Sequence of chain 2.A:
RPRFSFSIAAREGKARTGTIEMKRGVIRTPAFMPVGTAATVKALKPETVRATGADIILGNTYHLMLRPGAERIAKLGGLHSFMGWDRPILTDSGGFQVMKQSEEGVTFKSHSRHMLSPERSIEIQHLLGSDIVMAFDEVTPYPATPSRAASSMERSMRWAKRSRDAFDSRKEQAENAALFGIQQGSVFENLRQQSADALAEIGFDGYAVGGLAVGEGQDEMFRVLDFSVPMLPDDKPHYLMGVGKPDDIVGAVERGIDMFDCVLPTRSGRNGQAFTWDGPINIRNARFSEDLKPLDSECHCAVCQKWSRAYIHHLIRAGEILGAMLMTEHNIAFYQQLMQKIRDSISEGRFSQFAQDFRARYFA

The small molecule below binds the protein below.
Small molecule (SMILES): NCc1c[nH]c2nc(N)[nH]c(=O)c12

Binding-site contacts:
Ligand atom N2 contacts residue GLY105 of chain 2.A at 3.8 Å.
Ligand atom N1 contacts residue MET260 of chain 2.A at 4.0 Å.
Ligand atom C7 contacts residue MET260 of chain 2.A at 3.7 Å (hydrophobic).
Ligand atom C6 contacts residue VAL158 of chain 2.A at 3.6 Å (hydrophobic).
Ligand atom O6 contacts residue VAL158 of chain 2.A at 3.5 Å.
Ligand atom C2 contacts residue MET260 of chain 2.A at 3.9 Å (hydrophobic).
Ligand atom O6 contacts residue GLY230 of chain 2.A at 2.8 Å (h-bond).
Ligand atom C2 contacts residue ASP156 of chain 2.A at 3.6 Å.
Ligand atom O6 contacts residue GLY229 of chain 2.A at 3.4 Å.
Ligand atom N1 contacts residue ILE201 of chain 2.A at 4.1 Å.
Ligand atom C10 contacts residue MET260 of chain 2.A at 3.6 Å (hydrophobic).
Ligand atom N1 contacts residue GLN203 of chain 2.A at 4.1 Å.
Ligand atom C6 contacts residue GLN203 of chain 2.A at 4.0 Å.
Ligand atom O6 contacts residue ASP156 of chain 2.A at 3.7 Å.
Ligand atom C4 contacts residue MET260 of chain 2.A at 3.5 Å (hydrophobic).
Ligand atom N11 contacts residue MET260 of chain 2.A at 2.9 Å (h-bond).
Ligand atom C7 contacts residue PHE106 of chain 2.A at 3.8 Å (hydrophobic).
Ligand atom C2 contacts residue PHE106 of chain 2.A at 3.9 Å (hydrophobic).
Ligand atom N2 contacts residue ILE201 of chain 2.A at 3.5 Å.
Ligand atom N11 contacts residue LEU231 of chain 2.A at 2.8 Å (h-bond).
Ligand atom N3 contacts residue MET260 of chain 2.A at 3.3 Å.
Ligand atom C4 contacts residue PHE106 of chain 2.A at 3.3 Å (hydrophobic).
Ligand atom C2 contacts residue ILE201 of chain 2.A at 4.0 Å (hydrophobic).
Ligand atom N1 contacts residue VAL158 of chain 2.A at 3.5 Å.
Ligand atom N2 contacts residue SER103 of chain 2.A at 3.1 Å (h-bond).
Ligand atom C6 contacts residue ASP156 of chain 2.A at 3.7 Å.
Ligand atom C6 contacts residue GLY230 of chain 2.A at 4.0 Å.
Ligand atom N9 contacts residue PHE106 of chain 2.A at 3.4 Å.
Ligand atom C5 contacts residue PHE106 of chain 2.A at 3.9 Å (hydrophobic).
Ligand atom C5 contacts residue MET260 of chain 2.A at 4.0 Å (hydrophobic).
Ligand atom C10 contacts residue GLY230 of chain 2.A at 3.7 Å.
Ligand atom C8 contacts residue MET260 of chain 2.A at 3.7 Å (hydrophobic).
Ligand atom O6 contacts residue GLN203 of chain 2.A at 3.1 Å (h-bond).
Ligand atom C8 contacts residue PHE106 of chain 2.A at 3.8 Å (hydrophobic).
Ligand atom N2 contacts residue ASP156 of chain 2.A at 2.8 Å (salt-bridge).
Ligand atom N9 contacts residue MET260 of chain 2.A at 3.8 Å.
Ligand atom N3 contacts residue PHE106 of chain 2.A at 3.5 Å.
Ligand atom N1 contacts residue ASP156 of chain 2.A at 2.8 Å (salt-bridge).
Ligand atom C10 contacts residue LEU231 of chain 2.A at 3.4 Å (hydrophobic).
Ligand atom N2 contacts residue PHE106 of chain 2.A at 3.9 Å.